Binding-site contacts:
Ligand atom C3 contacts residue TRP90 of chain 1.D at 3.5 Å (hydrophobic).
Ligand atom C1 contacts residue ASN92 of chain 1.D at 3.7 Å.
Ligand atom O1 contacts residue GLY93 of chain 1.D at 3.6 Å.
Ligand atom C1 contacts residue VAL91 of chain 1.D at 4.3 Å (hydrophobic).
Ligand atom C5 contacts residue TRP90 of chain 1.D at 4.5 Å (hydrophobic).
Ligand atom C2 contacts residue TRP90 of chain 1.D at 4.3 Å (hydrophobic).
Ligand atom C1 contacts residue GLY93 of chain 1.D at 3.2 Å.
Ligand atom C5 contacts residue SER111 of chain 1.D at 3.7 Å.
Ligand atom C1 contacts residue ARG109 of chain 1.D at 3.8 Å.
Ligand atom C1 contacts residue TRP90 of chain 1.D at 3.7 Å (hydrophobic).
Ligand atom O2 contacts residue SER111 of chain 1.D at 4.0 Å.
Ligand atom C3 contacts residue SER111 of chain 1.D at 4.2 Å.
Ligand atom C2 contacts residue GLY93 of chain 1.D at 4.0 Å.
Ligand atom C4 contacts residue TRP90 of chain 1.D at 4.4 Å (hydrophobic).
Ligand atom O2 contacts residue TRP90 of chain 1.D at 3.7 Å.

Sequence of chain 1.D:
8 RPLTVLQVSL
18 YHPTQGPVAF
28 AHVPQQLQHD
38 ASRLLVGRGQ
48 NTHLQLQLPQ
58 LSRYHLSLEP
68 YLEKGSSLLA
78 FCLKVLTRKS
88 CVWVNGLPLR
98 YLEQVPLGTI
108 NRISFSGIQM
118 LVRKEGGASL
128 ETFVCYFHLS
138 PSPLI

A protein and the small-molecule ligand that binds it are described below.
Small molecule (SMILES): C[C@@H](O)CC[C@@H](C)O